The small molecule below binds the protein below.
Small molecule (SMILES): Nc1ccn([C@H]2C[C@H](O)[C@@H](COP(=O)(O)O)O2)c(=O)n1

Binding-site contacts:
Ligand atom OP1 contacts residue DA4 of chain 8.D at 2.2 Å.
Ligand atom C3' contacts residue DA4 of chain 8.D at 3.3 Å.
Ligand atom C5' contacts residue DA4 of chain 8.D at 4.0 Å.
Ligand atom O5' contacts residue DA4 of chain 8.D at 4.0 Å.
Ligand atom OP2 contacts residue DA4 of chain 8.D at 3.6 Å.
Ligand atom P contacts residue DA4 of chain 8.D at 3.2 Å.
Ligand atom O3' contacts residue DA4 of chain 8.D at 4.2 Å.
Ligand atom C4' contacts residue DA4 of chain 8.D at 4.3 Å.
Ligand atom C2' contacts residue DA4 of chain 8.D at 3.5 Å.